A protein and the small-molecule ligand that binds it are described below.
Small molecule (SMILES): COc1cc(-c2nc(C)nc3[nH]c(C)c(C#N)c23)c(Cl)cc1Cl

Sequence of chain 1.A:
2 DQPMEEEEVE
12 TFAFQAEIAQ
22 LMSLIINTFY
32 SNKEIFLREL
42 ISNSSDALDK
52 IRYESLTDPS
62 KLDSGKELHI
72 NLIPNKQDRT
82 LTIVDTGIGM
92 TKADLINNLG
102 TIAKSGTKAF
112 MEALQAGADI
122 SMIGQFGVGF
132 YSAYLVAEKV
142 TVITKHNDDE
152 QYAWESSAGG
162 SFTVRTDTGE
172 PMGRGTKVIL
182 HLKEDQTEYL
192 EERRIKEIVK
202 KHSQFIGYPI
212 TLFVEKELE

Binding-site contacts:
Ligand atom CL2 contacts residue LEU100 of chain 1.A at 3.8 Å.
Ligand atom CL2 contacts residue MET91 of chain 1.A at 3.8 Å.
Ligand atom N2 contacts residue MET91 of chain 1.A at 3.7 Å.
Ligand atom N4 contacts residue ASN44 of chain 1.A at 3.2 Å (h-bond).
Ligand atom O1 contacts residue GLY128 of chain 1.A at 3.8 Å.
Ligand atom C6 contacts residue ASP86 of chain 1.A at 3.5 Å.
Ligand atom C16 contacts residue SER45 of chain 1.A at 3.0 Å.
Ligand atom C1 contacts residue MET91 of chain 1.A at 3.9 Å (hydrophobic).
Ligand atom CL2 contacts residue PHE131 of chain 1.A at 3.9 Å.
Ligand atom C6 contacts residue SER45 of chain 1.A at 3.8 Å.
Ligand atom C7 contacts residue MET91 of chain 1.A at 3.8 Å (hydrophobic).
Ligand atom N3 contacts residue THR177 of chain 1.A at 3.7 Å.
Ligand atom C3 contacts residue THR177 of chain 1.A at 3.8 Å.
Ligand atom C15 contacts residue VAL179 of chain 1.A at 3.9 Å (hydrophobic).
Ligand atom C7 contacts residue ALA48 of chain 1.A at 3.8 Å (hydrophobic).
Ligand atom C16 contacts residue VAL179 of chain 1.A at 3.7 Å (hydrophobic).
Ligand atom C10 contacts residue LEU100 of chain 1.A at 3.5 Å (hydrophobic).
Ligand atom N1 contacts residue THR177 of chain 1.A at 3.4 Å (h-bond).
Ligand atom N3 contacts residue SER45 of chain 1.A at 3.9 Å.
Ligand atom C9 contacts residue LEU100 of chain 1.A at 3.9 Å (hydrophobic).
Ligand atom C10 contacts residue PHE131 of chain 1.A at 3.4 Å (hydrophobic).
Ligand atom C1 contacts residue ALA48 of chain 1.A at 3.8 Å (hydrophobic).
Ligand atom CL1 contacts residue ASN99 of chain 1.A at 3.7 Å.
Ligand atom C4 contacts residue ASN44 of chain 1.A at 3.9 Å.
Ligand atom C16 contacts residue ASP86 of chain 1.A at 3.5 Å.
Ligand atom N4 contacts residue LEU41 of chain 1.A at 3.3 Å.
Ligand atom N1 contacts residue ALA48 of chain 1.A at 3.3 Å.
Ligand atom C12 contacts residue ASN44 of chain 1.A at 4.0 Å.
Ligand atom C5 contacts residue ASN44 of chain 1.A at 3.5 Å.
Ligand atom C16 contacts residue LEU41 of chain 1.A at 3.6 Å (hydrophobic).
Ligand atom C13 contacts residue ASN44 of chain 1.A at 3.8 Å.
Ligand atom C15 contacts residue ASN44 of chain 1.A at 3.5 Å.
Ligand atom C3 contacts residue ASP86 of chain 1.A at 3.7 Å.
Ligand atom CL1 contacts residue PHE131 of chain 1.A at 3.5 Å.
Ligand atom C7 contacts residue ILE89 of chain 1.A at 3.8 Å (hydrophobic).
Ligand atom C7 contacts residue GLY90 of chain 1.A at 3.9 Å.
Ligand atom C11 contacts residue PHE131 of chain 1.A at 3.6 Å (hydrophobic).
Ligand atom N3 contacts residue ASP86 of chain 1.A at 2.6 Å (salt-bridge).
Ligand atom N4 contacts residue PHE131 of chain 1.A at 3.4 Å.
Ligand atom CL1 contacts residue TYR132 of chain 1.A at 4.0 Å.